A small-molecule ligand and the protein it binds are described below.
Small molecule (SMILES): CC(=O)N1CCC[C@H]1C(=O)N[C@@H](C)C(=O)N[C@@H](CCC(=O)O)[C@@H](O)[C@H](C)CO

Sequence of chain 1.BA:
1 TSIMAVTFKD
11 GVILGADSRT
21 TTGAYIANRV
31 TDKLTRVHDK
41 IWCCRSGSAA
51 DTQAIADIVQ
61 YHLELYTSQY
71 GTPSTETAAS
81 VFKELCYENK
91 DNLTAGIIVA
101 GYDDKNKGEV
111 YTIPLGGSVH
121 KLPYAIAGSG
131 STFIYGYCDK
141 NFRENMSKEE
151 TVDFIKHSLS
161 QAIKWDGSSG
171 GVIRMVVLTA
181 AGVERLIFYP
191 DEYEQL

Binding-site contacts:
Ligand atom C contacts residue THR1 of chain 1.BA at 1.4 Å.
Ligand atom O contacts residue THR1 of chain 1.BA at 3.7 Å.
Ligand atom CB contacts residue GLY47 of chain 1.BA at 3.9 Å.
Ligand atom CA contacts residue THR1 of chain 1.BA at 2.4 Å.
Ligand atom C contacts residue THR21 of chain 1.BA at 3.9 Å.
Ligand atom CA contacts residue GLY47 of chain 1.BA at 3.4 Å.
Ligand atom CG contacts residue THR20 of chain 1.BA at 3.9 Å.
Ligand atom CG contacts residue THR1 of chain 1.BA at 4.0 Å.
Ligand atom CB contacts residue THR20 of chain 1.BA at 3.9 Å.
Ligand atom C3 contacts residue THR1 of chain 1.BA at 2.5 Å.
Ligand atom O contacts residue SER48 of chain 1.BA at 4.0 Å.
Ligand atom N contacts residue GLY47 of chain 1.BA at 3.1 Å (h-bond).
Ligand atom OE2 contacts residue THR20 of chain 1.BA at 3.5 Å (h-bond).
Ligand atom C3 contacts residue SER168 of chain 1.BA at 3.1 Å.
Ligand atom C1 contacts residue SER129 of chain 1.BA at 3.3 Å.
Ligand atom CD contacts residue ARG45 of chain 1.BA at 4.0 Å.
Ligand atom O contacts residue THR21 of chain 1.BA at 3.3 Å (h-bond).
Ligand atom O contacts residue GLY47 of chain 1.BA at 3.3 Å (h-bond).
Ligand atom CB contacts residue THR1 of chain 1.BA at 2.5 Å.
Ligand atom OE2 contacts residue ARG45 of chain 1.BA at 4.0 Å.
Ligand atom O contacts residue THR20 of chain 1.BA at 3.4 Å.
Ligand atom C1 contacts residue SER168 of chain 1.BA at 3.8 Å.
Ligand atom O contacts residue THR1 of chain 1.BA at 2.3 Å (h-bond).
Ligand atom CD contacts residue ASP114 of chain 1.V at 3.8 Å.
Ligand atom OE1 contacts residue ARG45 of chain 1.BA at 3.2 Å (salt-bridge).
Ligand atom C2 contacts residue SER129 of chain 1.BA at 3.9 Å.
Ligand atom OE2 contacts residue ALA49 of chain 1.BA at 4.0 Å.
Ligand atom CA contacts residue THR21 of chain 1.BA at 3.6 Å.
Ligand atom C2 contacts residue THR1 of chain 1.BA at 1.5 Å.
Ligand atom C3 contacts residue ARG19 of chain 1.BA at 3.6 Å.
Ligand atom CG contacts residue LYS33 of chain 1.BA at 3.9 Å.
Ligand atom N contacts residue THR1 of chain 1.BA at 3.6 Å.
Ligand atom C3 contacts residue LYS33 of chain 1.BA at 4.0 Å.
Ligand atom C1 contacts residue THR1 of chain 1.BA at 2.5 Å.
Ligand atom O contacts residue ALA49 of chain 1.BA at 3.2 Å (h-bond).
Ligand atom OE1 contacts residue ALA49 of chain 1.BA at 4.0 Å.
Ligand atom C contacts residue GLY47 of chain 1.BA at 3.7 Å.
Ligand atom CB contacts residue LYS33 of chain 1.BA at 3.8 Å.
Ligand atom OE2 contacts residue THR31 of chain 1.BA at 3.7 Å.
Ligand atom N contacts residue THR21 of chain 1.BA at 3.2 Å (h-bond).

Sequence of chain 1.V:
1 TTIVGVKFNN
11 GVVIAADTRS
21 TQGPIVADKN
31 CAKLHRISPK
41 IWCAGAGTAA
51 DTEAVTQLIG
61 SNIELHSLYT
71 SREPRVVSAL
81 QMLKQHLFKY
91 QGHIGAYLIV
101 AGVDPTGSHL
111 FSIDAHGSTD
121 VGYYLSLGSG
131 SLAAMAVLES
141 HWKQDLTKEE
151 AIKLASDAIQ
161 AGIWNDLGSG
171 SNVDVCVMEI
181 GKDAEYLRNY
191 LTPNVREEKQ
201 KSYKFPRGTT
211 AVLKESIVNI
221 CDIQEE